The protein below binds the small molecule below.
Small molecule (SMILES): CCC(=O)N1C[C@@H](n2cc(-c3ccncc3)c(-c3cccc(OCc4ccc5c(c4)CN(C)C5=O)c3)n2)C[C@H]1C

Sequence of chain 1.A:
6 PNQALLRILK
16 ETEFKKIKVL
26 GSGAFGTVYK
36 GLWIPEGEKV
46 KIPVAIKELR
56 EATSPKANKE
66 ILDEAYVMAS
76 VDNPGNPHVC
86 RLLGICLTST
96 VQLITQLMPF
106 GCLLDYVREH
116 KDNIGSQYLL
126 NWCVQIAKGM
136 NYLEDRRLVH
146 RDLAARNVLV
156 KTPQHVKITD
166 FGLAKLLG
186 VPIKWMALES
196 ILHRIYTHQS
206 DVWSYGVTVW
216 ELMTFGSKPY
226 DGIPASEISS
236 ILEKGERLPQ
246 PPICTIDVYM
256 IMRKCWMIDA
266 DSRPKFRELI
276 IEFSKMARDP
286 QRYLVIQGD

Binding-site contacts:
Ligand atom C25 contacts residue PHE166 of chain 1.A at 3.4 Å (hydrophobic).
Ligand atom C21 contacts residue PHE166 of chain 1.A at 3.8 Å (hydrophobic).
Ligand atom C16 contacts residue ASP165 of chain 1.A at 3.8 Å.
Ligand atom C13 contacts residue ALA50 of chain 1.A at 3.7 Å (hydrophobic).
Ligand atom C14 contacts residue LEU98 of chain 1.A at 3.6 Å (hydrophobic).
Ligand atom C31 contacts residue ALA50 of chain 1.A at 3.7 Å (hydrophobic).
Ligand atom N4 contacts residue LEU102 of chain 1.A at 3.7 Å.
Ligand atom C16 contacts residue LYS52 of chain 1.A at 3.7 Å.
Ligand atom C29 contacts residue MET103 of chain 1.A at 3.6 Å (hydrophobic).
Ligand atom C13 contacts residue LYS52 of chain 1.A at 3.5 Å.
Ligand atom C17 contacts residue ASP165 of chain 1.A at 3.3 Å.
Ligand atom C22 contacts residue PHE166 of chain 1.A at 3.8 Å (hydrophobic).
Ligand atom C21 contacts residue LEU87 of chain 1.A at 3.8 Å (hydrophobic).
Ligand atom C4 contacts residue ARG151 of chain 1.A at 3.5 Å.
Ligand atom C6 contacts residue CYS107 of chain 1.A at 2.8 Å (hydrophobic).
Ligand atom C14 contacts residue THR100 of chain 1.A at 3.5 Å.
Ligand atom C13 contacts residue THR100 of chain 1.A at 3.5 Å.
Ligand atom N4 contacts residue MET103 of chain 1.A at 2.8 Å (h-bond).
Ligand atom C30 contacts residue MET103 of chain 1.A at 3.6 Å (hydrophobic).
Ligand atom C7 contacts residue CYS107 of chain 1.A at 1.8 Å (hydrophobic).
Ligand atom C30 contacts residue ALA50 of chain 1.A at 3.4 Å (hydrophobic).
Ligand atom O2 contacts residue PHE166 of chain 1.A at 3.2 Å.
Ligand atom N2 contacts residue LYS52 of chain 1.A at 3.0 Å (salt-bridge).
Ligand atom O1 contacts residue THR100 of chain 1.A at 3.6 Å.
Ligand atom C24 contacts residue PHE166 of chain 1.A at 3.2 Å (hydrophobic).
Ligand atom C23 contacts residue LEU168 of chain 1.A at 3.6 Å (hydrophobic).
Ligand atom C14 contacts residue LYS52 of chain 1.A at 3.8 Å.
Ligand atom N4 contacts residue ALA50 of chain 1.A at 3.4 Å.
Ligand atom C31 contacts residue LEU154 of chain 1.A at 3.5 Å (hydrophobic).
Ligand atom C13 contacts residue LEU98 of chain 1.A at 3.7 Å (hydrophobic).
Ligand atom C26 contacts residue MET73 of chain 1.A at 3.8 Å (hydrophobic).
Ligand atom N3 contacts residue PHE166 of chain 1.A at 3.6 Å (h-bond).
Ligand atom C20 contacts residue LEU87 of chain 1.A at 3.6 Å (hydrophobic).
Ligand atom C17 contacts residue THR164 of chain 1.A at 3.3 Å.
Ligand atom C7 contacts residue ASP110 of chain 1.A at 3.2 Å.
Ligand atom C29 contacts residue ALA50 of chain 1.A at 3.8 Å (hydrophobic).
Ligand atom C30 contacts residue GLN101 of chain 1.A at 3.5 Å.
Ligand atom C16 contacts residue THR164 of chain 1.A at 3.6 Å.
Ligand atom C6 contacts residue ARG151 of chain 1.A at 3.4 Å.
Ligand atom C20 contacts residue PHE166 of chain 1.A at 3.6 Å (hydrophobic).